This protein binds this small molecule.
Small molecule (SMILES): Nc1c(Br)c(C(=O)O)c(Br)c(C(=O)O)c1Br

Binding-site contacts:
Ligand atom C10 contacts residue SER111 of chain 1.A at 3.6 Å.
Ligand atom C10 contacts residue THR114 of chain 1.A at 4.0 Å.
Ligand atom C5 contacts residue SER184 of chain 1.A at 3.5 Å.
Ligand atom BR1 contacts residue SER108 of chain 1.A at 3.3 Å.
Ligand atom O8 contacts residue GLN188 of chain 1.A at 4.5 Å.
Ligand atom BR2 contacts residue THR114 of chain 1.A at 4.5 Å.
Ligand atom O8 contacts residue SER184 of chain 1.A at 4.1 Å.
Ligand atom BR1 contacts residue GLN188 of chain 1.A at 3.7 Å.
Ligand atom C4 contacts residue SER184 of chain 1.A at 3.5 Å.
Ligand atom O11 contacts residue ALA110 of chain 1.A at 3.4 Å.
Ligand atom O9 contacts residue LYS186 of chain 1.A at 4.0 Å.
Ligand atom C7 contacts residue LYS186 of chain 1.A at 3.9 Å.
Ligand atom C10 contacts residue ALA110 of chain 1.A at 4.0 Å (hydrophobic).
Ligand atom C6 contacts residue SER184 of chain 1.A at 3.6 Å.
Ligand atom C1 contacts residue SER184 of chain 1.A at 4.0 Å.
Ligand atom O8 contacts residue LYS186 of chain 1.A at 3.2 Å (salt-bridge).
Ligand atom O11 contacts residue SER111 of chain 1.A at 2.9 Å (h-bond).
Ligand atom O12 contacts residue CYS109 of chain 1.A at 4.2 Å.
Ligand atom O9 contacts residue SER108 of chain 1.A at 4.5 Å.
Ligand atom C10 contacts residue CYS109 of chain 1.A at 4.5 Å (hydrophobic).
Ligand atom BR3 contacts residue SER184 of chain 1.A at 4.1 Å.
Ligand atom N13 contacts residue SER184 of chain 1.A at 3.8 Å.
Ligand atom C2 contacts residue SER184 of chain 1.A at 4.4 Å.
Ligand atom BR1 contacts residue ALA110 of chain 1.A at 3.8 Å.
Ligand atom O12 contacts residue SER111 of chain 1.A at 2.7 Å (h-bond).
Ligand atom BR1 contacts residue CYS109 of chain 1.A at 3.2 Å.
Ligand atom O9 contacts residue THR107 of chain 1.A at 4.3 Å.
Ligand atom O12 contacts residue ALA110 of chain 1.A at 4.2 Å.
Ligand atom C3 contacts residue SER184 of chain 1.A at 4.1 Å.
Ligand atom O11 contacts residue THR114 of chain 1.A at 3.0 Å (h-bond).
Ligand atom BR2 contacts residue SER184 of chain 1.A at 4.1 Å.

Sequence of chain 1.A:
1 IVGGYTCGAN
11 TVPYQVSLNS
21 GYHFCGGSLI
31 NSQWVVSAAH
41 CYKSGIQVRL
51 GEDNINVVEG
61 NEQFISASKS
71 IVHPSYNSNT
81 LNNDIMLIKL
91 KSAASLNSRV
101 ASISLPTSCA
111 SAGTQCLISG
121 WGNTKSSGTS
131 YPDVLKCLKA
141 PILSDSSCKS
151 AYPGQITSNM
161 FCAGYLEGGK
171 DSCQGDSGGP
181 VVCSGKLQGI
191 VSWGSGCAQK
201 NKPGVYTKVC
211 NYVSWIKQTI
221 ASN